Binding-site contacts:
Ligand atom O1A contacts residue CYS19 of chain 2.A at 2.9 Å (h-bond).
Ligand atom C8 contacts residue CYS19 of chain 2.A at 3.5 Å (hydrophobic).
Ligand atom O1A contacts residue THR18 of chain 2.A at 3.3 Å (h-bond).
Ligand atom O2B contacts residue LYS17 of chain 2.A at 3.6 Å (salt-bridge).
Ligand atom O6 contacts residue ALA160 of chain 2.A at 3.0 Å (h-bond).
Ligand atom O2G contacts residue LYS17 of chain 2.A at 2.7 Å (salt-bridge).
Ligand atom O3A contacts residue GLY16 of chain 2.A at 3.2 Å (h-bond).
Ligand atom C6 contacts residue GLN117 of chain 2.A at 3.5 Å.
Ligand atom O6 contacts residue SER159 of chain 2.A at 3.6 Å.
Ligand atom O2G contacts residue GLY61 of chain 2.A at 2.9 Å (h-bond).
Ligand atom O2B contacts residue MG1 of chain 2.D at 2.0 Å.
Ligand atom O3G contacts residue PRO35 of chain 2.A at 3.5 Å.
Ligand atom O2G contacts residue GLY13 of chain 2.A at 3.6 Å.
Ligand atom O4' contacts residue GLN117 of chain 2.A at 3.2 Å (h-bond).
Ligand atom C8 contacts residue GLN117 of chain 2.A at 3.5 Å.
Ligand atom C5 contacts residue GLN117 of chain 2.A at 3.4 Å.
Ligand atom C3B contacts residue ALA14 of chain 2.A at 3.6 Å (hydrophobic).
Ligand atom C4 contacts residue PHE29 of chain 2.A at 3.6 Å (hydrophobic).
Ligand atom O1G contacts residue MG1 of chain 2.D at 2.1 Å.
Ligand atom O2' contacts residue PHE29 of chain 2.A at 3.6 Å.
Ligand atom O1G contacts residue THR36 of chain 2.A at 2.9 Å (h-bond).
Ligand atom PB contacts residue LYS17 of chain 2.A at 3.5 Å.
Ligand atom O3A contacts residue LYS17 of chain 2.A at 3.6 Å (salt-bridge).
Ligand atom N9 contacts residue GLN117 of chain 2.A at 3.5 Å (h-bond).
Ligand atom C4 contacts residue GLN117 of chain 2.A at 3.6 Å.
Ligand atom O2B contacts residue THR18 of chain 2.A at 3.0 Å (h-bond).
Ligand atom O6 contacts residue LEU161 of chain 2.A at 3.5 Å (h-bond).
Ligand atom O1B contacts residue GLY16 of chain 2.A at 3.1 Å (h-bond).
Ligand atom O1B contacts residue LYS17 of chain 2.A at 2.9 Å (salt-bridge).
Ligand atom N1 contacts residue ASP119 of chain 2.A at 3.1 Å (salt-bridge).
Ligand atom O1A contacts residue GLY16 of chain 2.A at 3.4 Å.
Ligand atom O1B contacts residue VAL15 of chain 2.A at 3.6 Å.
Ligand atom O3G contacts residue THR36 of chain 2.A at 3.6 Å (h-bond).
Ligand atom PG contacts residue MG1 of chain 2.D at 3.5 Å.
Ligand atom PB contacts residue MG1 of chain 2.D at 3.4 Å.
Ligand atom O2A contacts residue TYR33 of chain 2.A at 3.2 Å.
Ligand atom O6 contacts residue ASP119 of chain 2.A at 3.6 Å (salt-bridge).
Ligand atom N2 contacts residue ASP119 of chain 2.A at 3.2 Å (salt-bridge).
Ligand atom N7 contacts residue CYS19 of chain 2.A at 3.6 Å.
Ligand atom O6 contacts residue GLN117 of chain 2.A at 3.5 Å.

Sequence of chain 2.A:
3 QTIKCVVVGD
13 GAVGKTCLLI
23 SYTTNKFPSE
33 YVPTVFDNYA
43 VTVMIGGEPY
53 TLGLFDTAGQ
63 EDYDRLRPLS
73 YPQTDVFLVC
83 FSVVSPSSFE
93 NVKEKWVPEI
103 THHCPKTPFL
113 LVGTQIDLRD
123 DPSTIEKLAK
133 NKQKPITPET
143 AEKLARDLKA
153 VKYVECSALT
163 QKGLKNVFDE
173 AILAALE

The small molecule below binds the protein below.
Small molecule (SMILES): Nc1nc2c(ncn2[C@@H]2O[C@H](CO[P](=O)(O)O[P](=O)(O)CP(=O)(O)O)[C@@H](O)[C@H]2O)c(=O)[nH]1